A small-molecule ligand and the protein it binds are described below.
Small molecule (SMILES): CC(=O)N[C@@H]1[C@@H](O)[C@H](O)[C@@H](CO)O[C@H]1O

Sequence of chain 1.B:
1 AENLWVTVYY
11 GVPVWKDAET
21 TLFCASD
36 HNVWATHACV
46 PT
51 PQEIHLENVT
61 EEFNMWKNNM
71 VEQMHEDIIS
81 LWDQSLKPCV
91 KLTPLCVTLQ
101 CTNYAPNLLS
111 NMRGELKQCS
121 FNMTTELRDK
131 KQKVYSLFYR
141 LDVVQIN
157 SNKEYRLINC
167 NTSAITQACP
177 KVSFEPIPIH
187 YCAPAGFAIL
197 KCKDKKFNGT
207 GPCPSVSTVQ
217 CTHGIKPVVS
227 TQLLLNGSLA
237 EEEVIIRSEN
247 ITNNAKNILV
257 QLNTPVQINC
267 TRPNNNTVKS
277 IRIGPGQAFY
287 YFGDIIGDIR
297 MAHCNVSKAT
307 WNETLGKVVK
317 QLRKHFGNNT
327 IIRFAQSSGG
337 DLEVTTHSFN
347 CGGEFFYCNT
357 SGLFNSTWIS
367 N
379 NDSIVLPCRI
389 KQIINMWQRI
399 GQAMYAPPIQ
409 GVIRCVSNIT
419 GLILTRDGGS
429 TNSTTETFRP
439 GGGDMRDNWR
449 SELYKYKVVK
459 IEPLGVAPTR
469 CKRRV

Binding-site contacts:
Ligand atom C2 contacts residue ASN361 of chain 1.B at 2.5 Å.
Ligand atom C3 contacts residue ASN361 of chain 1.B at 3.8 Å.
Ligand atom N2 contacts residue ASN361 of chain 1.B at 2.9 Å (h-bond).
Ligand atom C7 contacts residue ASN361 of chain 1.B at 3.8 Å.
Ligand atom C4 contacts residue ASN361 of chain 1.B at 4.2 Å.
Ligand atom O7 contacts residue ASN361 of chain 1.B at 4.3 Å.
Ligand atom C1 contacts residue ASN361 of chain 1.B at 1.4 Å.
Ligand atom C8 contacts residue SER357 of chain 1.B at 3.5 Å.
Ligand atom C7 contacts residue SER357 of chain 1.B at 4.5 Å.
Ligand atom O5 contacts residue ASN361 of chain 1.B at 2.4 Å (h-bond).
Ligand atom C1 contacts residue SER362 of chain 1.B at 4.5 Å.
Ligand atom C5 contacts residue ASN361 of chain 1.B at 3.7 Å.